A small-molecule ligand and the protein it binds are described below.
Small molecule (SMILES): NCC(=O)O

Binding-site contacts:
Ligand atom O contacts residue LEU336 of chain 1.A at 3.5 Å (h-bond).
Ligand atom N contacts residue SER260 of chain 1.A at 4.5 Å.
Ligand atom OXT contacts residue THR259 of chain 1.A at 3.3 Å (h-bond).
Ligand atom CA contacts residue SER262 of chain 1.A at 3.7 Å.
Ligand atom O contacts residue TYR261 of chain 1.A at 4.3 Å.
Ligand atom OXT contacts residue TYR261 of chain 1.A at 4.1 Å.
Ligand atom CA contacts residue THR259 of chain 1.A at 4.0 Å.
Ligand atom C contacts residue THR259 of chain 1.A at 4.0 Å.
Ligand atom N contacts residue TYR261 of chain 1.A at 4.5 Å.
Ligand atom C contacts residue TYR261 of chain 1.A at 3.9 Å (hydrophobic).
Ligand atom N contacts residue THR259 of chain 1.A at 3.5 Å (h-bond).
Ligand atom O contacts residue SER262 of chain 1.A at 3.8 Å.
Ligand atom C contacts residue SER262 of chain 1.A at 4.1 Å.
Ligand atom CA contacts residue TYR261 of chain 1.A at 3.7 Å (hydrophobic).

Sequence of chain 1.A:
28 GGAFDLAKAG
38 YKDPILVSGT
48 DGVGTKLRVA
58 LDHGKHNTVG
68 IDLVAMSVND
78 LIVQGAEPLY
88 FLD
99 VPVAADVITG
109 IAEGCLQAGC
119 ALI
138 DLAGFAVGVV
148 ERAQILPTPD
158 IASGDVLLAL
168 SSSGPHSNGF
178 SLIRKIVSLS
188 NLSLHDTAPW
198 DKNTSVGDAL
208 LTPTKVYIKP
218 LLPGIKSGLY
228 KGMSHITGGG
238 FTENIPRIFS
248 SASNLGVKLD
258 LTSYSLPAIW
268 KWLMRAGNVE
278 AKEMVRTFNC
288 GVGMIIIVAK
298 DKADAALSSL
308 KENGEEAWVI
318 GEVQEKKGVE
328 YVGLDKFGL